Binding-site contacts:
Ligand atom C7 contacts residue TYR122 of chain 1.E at 4.2 Å (hydrophobic).
Ligand atom C5 contacts residue TYR78 of chain 1.E at 4.0 Å (hydrophobic).
Ligand atom C4 contacts residue TYR78 of chain 1.E at 4.2 Å (hydrophobic).
Ligand atom O4 contacts residue ASP125 of chain 1.E at 2.8 Å (salt-bridge).
Ligand atom C6 contacts residue TYR122 of chain 1.E at 3.9 Å (hydrophobic).
Ligand atom C2 contacts residue GLY1 of chain 1.E at 4.2 Å.
Ligand atom C1 contacts residue TYR122 of chain 1.E at 3.7 Å (hydrophobic).
Ligand atom O2 contacts residue PHE47 of chain 1.E at 3.7 Å.
Ligand atom C4 contacts residue GLY1 of chain 1.E at 3.8 Å.
Ligand atom C5 contacts residue ASP125 of chain 1.E at 3.8 Å.
Ligand atom C7 contacts residue TYR78 of chain 1.E at 3.2 Å (hydrophobic).
Ligand atom C4 contacts residue ASP125 of chain 1.E at 3.5 Å.
Ligand atom C6 contacts residue TYR78 of chain 1.E at 4.2 Å (hydrophobic).
Ligand atom C1 contacts residue GLY121 of chain 1.E at 4.5 Å.
Ligand atom O6 contacts residue TRP123 of chain 1.E at 3.0 Å (h-bond).
Ligand atom O2 contacts residue GLY121 of chain 1.E at 3.3 Å.
Ligand atom O6 contacts residue GLY121 of chain 1.E at 3.5 Å (h-bond).
Ligand atom O5 contacts residue TYR122 of chain 1.E at 3.0 Å (h-bond).
Ligand atom O1 contacts residue TYR78 of chain 1.E at 3.5 Å (h-bond).
Ligand atom C4 contacts residue GLY121 of chain 1.E at 4.4 Å.
Ligand atom O2 contacts residue GLY1 of chain 1.E at 3.3 Å.
Ligand atom C3 contacts residue GLY1 of chain 1.E at 3.8 Å.
Ligand atom O4 contacts residue TYR78 of chain 1.E at 3.5 Å.
Ligand atom O6 contacts residue ASP125 of chain 1.E at 3.1 Å (salt-bridge).
Ligand atom O1 contacts residue TYR122 of chain 1.E at 4.1 Å.
Ligand atom C5 contacts residue TYR122 of chain 1.E at 4.0 Å (hydrophobic).
Ligand atom O4 contacts residue GLY1 of chain 1.E at 4.1 Å.
Ligand atom O3 contacts residue GLY1 of chain 1.E at 2.9 Å (h-bond).
Ligand atom O6 contacts residue TYR122 of chain 1.E at 3.0 Å (h-bond).
Ligand atom C6 contacts residue ASP125 of chain 1.E at 3.0 Å.
Ligand atom O6 contacts residue VAL80 of chain 1.E at 4.5 Å.
Ligand atom C2 contacts residue GLY121 of chain 1.E at 4.4 Å.
Ligand atom C3 contacts residue TYR78 of chain 1.E at 4.0 Å (hydrophobic).
Ligand atom O5 contacts residue GLY121 of chain 1.E at 3.9 Å.
Ligand atom C6 contacts residue TRP123 of chain 1.E at 3.8 Å (hydrophobic).
Ligand atom O2 contacts residue TYR122 of chain 1.E at 4.2 Å.
Ligand atom C6 contacts residue VAL80 of chain 1.E at 4.2 Å (hydrophobic).

Sequence of chain 1.E:
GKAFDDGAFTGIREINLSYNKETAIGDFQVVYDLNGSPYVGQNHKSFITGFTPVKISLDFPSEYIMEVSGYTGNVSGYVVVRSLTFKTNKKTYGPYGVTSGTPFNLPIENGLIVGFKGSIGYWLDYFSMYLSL

A protein and the small-molecule ligand that binds it are described below.
Small molecule (SMILES): CO[C@H]1O[C@H](CO)[C@@H](O)[C@H](O)[C@@H]1O